Sequence of chain 1.HA:
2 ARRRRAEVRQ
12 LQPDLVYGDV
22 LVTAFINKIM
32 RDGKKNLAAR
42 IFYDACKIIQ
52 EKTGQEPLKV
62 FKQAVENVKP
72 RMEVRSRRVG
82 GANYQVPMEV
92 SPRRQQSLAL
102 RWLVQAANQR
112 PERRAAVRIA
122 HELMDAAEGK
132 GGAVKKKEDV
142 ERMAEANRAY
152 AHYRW

Binding-site contacts:
Ligand atom OP1 contacts residue MG1 of chain 1.HM at 3.9 Å.
Ligand atom O2' contacts residue MG1 of chain 1.GR at 4.0 Å.
Ligand atom P contacts residue MG1 of chain 1.FR at 4.2 Å.
Ligand atom OP2 contacts residue GLY81 of chain 1.HA at 4.2 Å.
Ligand atom O2' contacts residue MG1 of chain 1.MN at 3.5 Å.
Ligand atom OP2 contacts residue MG1 of chain 1.FR at 3.4 Å.
Ligand atom OP2 contacts residue MG1 of chain 1.GR at 3.4 Å.
Ligand atom OP1 contacts residue MG1 of chain 1.FR at 3.9 Å.
Ligand atom O2 contacts residue MG1 of chain 1.MN at 4.0 Å.
Ligand atom OP2 contacts residue MG1 of chain 1.GR at 3.8 Å.
Ligand atom OP1 contacts residue MG1 of chain 1.GR at 2.8 Å.
Ligand atom C3' contacts residue MG1 of chain 1.GR at 4.4 Å.
Ligand atom N6 contacts residue ALA83 of chain 1.HA at 4.4 Å.
Ligand atom P contacts residue MG1 of chain 1.GR at 3.5 Å.
Ligand atom O3' contacts residue MG1 of chain 1.GR at 4.4 Å.

A small-molecule ligand and the protein it binds are described below.
Small molecule (SMILES): Nc1ccn([C@@H]2O[C@H](CO[P](=O)(O)O[C@H]3[C@@H](O)[C@H](n4ccc(=O)[nH]c4=O)O[C@@H]3CO[P](=O)(O)O[C@H]3[C@@H](O)[C@H](n4cnc5c(N)ncnc54)O[C@@H]3CO[P](=O)(O)O[C@H]3[C@@H](O)[C@H](n4cnc5c(N)ncnc54)O[C@@H]3CO[P](=O)(O)O[C@H]3[C@@H](O)[C@H](n4cnc5c(N)ncnc54)O[C@@H]3CO[P](=O)(O)O[C@H]3[C@@H](O)[C@H](n4cnc5c(N)ncnc54)O[C@@H]3COP(=O)=O)[C@@H](O[P](=O)(O)OC[C@H]3O[C@@H](n4ccc(=O)[nH]c4=O)[C@H](O)[C@@H]3O[P](=O)(O)OC[C@H]3O[C@@H](n4cnc5c(N)ncnc54)[C@H](O)[C@@H]3O)[C@H]2O)c(=O)n1